Binding-site contacts:
Ligand atom P1 contacts residue ARG405 of chain 1.H at 3.7 Å.
Ligand atom C3 contacts residue GLY434 of chain 1.H at 3.4 Å.
Ligand atom O3 contacts residue TRP398 of chain 1.H at 3.6 Å.
Ligand atom O6 contacts residue SER435 of chain 1.H at 3.7 Å.
Ligand atom O5 contacts residue LEU347 of chain 1.H at 3.7 Å.
Ligand atom O6P contacts residue THR348 of chain 1.H at 3.5 Å (h-bond).
Ligand atom P2 contacts residue SER353 of chain 1.H at 3.5 Å.
Ligand atom O2 contacts residue GLY430 of chain 1.H at 3.5 Å (h-bond).
Ligand atom O3 contacts residue ARG432 of chain 1.H at 2.7 Å (salt-bridge).
Ligand atom O5P contacts residue SER435 of chain 1.H at 3.4 Å (h-bond).
Ligand atom O4 contacts residue THR438 of chain 1.H at 3.7 Å.
Ligand atom O4 contacts residue TYR437 of chain 1.H at 2.9 Å (h-bond).
Ligand atom O4 contacts residue GLY434 of chain 1.H at 2.5 Å (h-bond).
Ligand atom O6 contacts residue THR349 of chain 1.H at 3.3 Å (h-bond).
Ligand atom O5P contacts residue SER353 of chain 1.H at 3.6 Å (h-bond).
Ligand atom C5 contacts residue GLY434 of chain 1.H at 3.5 Å.
Ligand atom C6 contacts residue THR438 of chain 1.H at 3.5 Å.
Ligand atom O2P contacts residue ARG405 of chain 1.H at 2.6 Å (salt-bridge).
Ligand atom O6P contacts residue THR350 of chain 1.H at 2.8 Å (h-bond).
Ligand atom O1P contacts residue TRP398 of chain 1.H at 2.8 Å (h-bond).
Ligand atom O3P contacts residue GLY434 of chain 1.H at 2.9 Å (h-bond).
Ligand atom O1 contacts residue GLY434 of chain 1.H at 3.7 Å.
Ligand atom O6P contacts residue THR349 of chain 1.H at 3.1 Å (h-bond).
Ligand atom O1P contacts residue ARG405 of chain 1.H at 3.0 Å (salt-bridge).
Ligand atom O4P contacts residue SER353 of chain 1.H at 2.5 Å (h-bond).
Ligand atom O2 contacts residue LEU347 of chain 1.H at 3.4 Å.
Ligand atom C6 contacts residue SER353 of chain 1.H at 3.7 Å.
Ligand atom O6P contacts residue SER435 of chain 1.H at 3.3 Å (h-bond).
Ligand atom O3P contacts residue PRO433 of chain 1.H at 3.8 Å.
Ligand atom O5P contacts residue GLY436 of chain 1.H at 3.1 Å (h-bond).
Ligand atom P2 contacts residue SER435 of chain 1.H at 3.7 Å.
Ligand atom C3 contacts residue ARG432 of chain 1.H at 3.3 Å.
Ligand atom O4 contacts residue GLY436 of chain 1.H at 3.8 Å.
Ligand atom C6 contacts residue LEU347 of chain 1.H at 3.6 Å (hydrophobic).
Ligand atom O3 contacts residue GLY430 of chain 1.H at 3.2 Å.
Ligand atom P2 contacts residue THR348 of chain 1.H at 3.5 Å.
Ligand atom O6 contacts residue THR348 of chain 1.H at 3.8 Å.
Ligand atom P2 contacts residue THR349 of chain 1.H at 3.7 Å.
Ligand atom O4P contacts residue THR348 of chain 1.H at 2.5 Å (h-bond).
Ligand atom C4 contacts residue GLY434 of chain 1.H at 3.3 Å.

Sequence of chain 1.H:
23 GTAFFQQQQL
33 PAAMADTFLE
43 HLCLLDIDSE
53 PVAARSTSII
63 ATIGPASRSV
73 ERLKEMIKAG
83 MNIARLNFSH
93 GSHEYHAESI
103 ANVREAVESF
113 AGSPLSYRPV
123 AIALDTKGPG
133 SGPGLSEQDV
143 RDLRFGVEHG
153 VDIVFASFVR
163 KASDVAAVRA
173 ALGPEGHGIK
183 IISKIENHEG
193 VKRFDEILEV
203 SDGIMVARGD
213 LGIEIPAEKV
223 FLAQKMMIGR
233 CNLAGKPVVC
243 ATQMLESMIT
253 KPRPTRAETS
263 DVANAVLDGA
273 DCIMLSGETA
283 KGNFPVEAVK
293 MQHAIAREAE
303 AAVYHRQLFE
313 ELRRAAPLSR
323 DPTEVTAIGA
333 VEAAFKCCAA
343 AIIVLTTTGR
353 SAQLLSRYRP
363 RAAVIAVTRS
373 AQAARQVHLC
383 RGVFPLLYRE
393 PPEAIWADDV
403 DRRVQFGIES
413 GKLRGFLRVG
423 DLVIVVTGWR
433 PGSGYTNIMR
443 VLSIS

This protein binds this small molecule.
Small molecule (SMILES): O=P(O)(O)OC[C@H]1O[C@](O)(COP(=O)(O)O)[C@@H](O)[C@@H]1O